Sequence of chain 1.A:
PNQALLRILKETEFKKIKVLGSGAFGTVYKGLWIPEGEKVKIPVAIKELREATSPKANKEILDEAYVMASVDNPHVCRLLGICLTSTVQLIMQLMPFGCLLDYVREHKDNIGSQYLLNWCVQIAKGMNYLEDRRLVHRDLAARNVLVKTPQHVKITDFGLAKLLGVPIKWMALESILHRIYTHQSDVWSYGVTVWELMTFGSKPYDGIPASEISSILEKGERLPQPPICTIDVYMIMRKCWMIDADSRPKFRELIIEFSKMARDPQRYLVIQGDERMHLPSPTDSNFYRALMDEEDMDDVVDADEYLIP

This protein binds this small molecule.
Small molecule (SMILES): Nc1ncnc2c1ncn2[C@@H]1O[C@H](CO[P](=O)(O)O[P](=O)(O)NP(=O)(O)O)[C@@H](O)[C@H]1O

Binding-site contacts:
Ligand atom C5' contacts residue GLY24 of chain 1.A at 3.7 Å.
Ligand atom N1 contacts residue MET98 of chain 1.A at 3.0 Å (h-bond).
Ligand atom PG contacts residue MG1 of chain 1.H at 3.3 Å.
Ligand atom O1G contacts residue GLY26 of chain 1.A at 3.5 Å.
Ligand atom O2G contacts residue MG1 of chain 1.H at 2.0 Å.
Ligand atom O3A contacts residue GLY26 of chain 1.A at 3.1 Å.
Ligand atom N6 contacts residue ALA48 of chain 1.A at 3.5 Å.
Ligand atom N6 contacts residue MET95 of chain 1.A at 3.3 Å (h-bond).
Ligand atom O2G contacts residue ASP160 of chain 1.A at 3.0 Å (salt-bridge).
Ligand atom O1B contacts residue ARG146 of chain 1.A at 3.7 Å.
Ligand atom O3A contacts residue MG1 of chain 1.H at 3.2 Å.
Ligand atom O1G contacts residue MG1 of chain 1.G at 3.6 Å.
Ligand atom PB contacts residue MG1 of chain 1.H at 2.9 Å.
Ligand atom O2G contacts residue ASN147 of chain 1.A at 2.8 Å (h-bond).
Ligand atom O5' contacts residue MG1 of chain 1.H at 3.6 Å.
Ligand atom O3G contacts residue ARG146 of chain 1.A at 2.8 Å (salt-bridge).
Ligand atom O2G contacts residue ASP142 of chain 1.A at 3.6 Å (salt-bridge).
Ligand atom PG contacts residue ASP142 of chain 1.A at 3.5 Å.
Ligand atom C2 contacts residue MET98 of chain 1.A at 3.2 Å (hydrophobic).
Ligand atom O1G contacts residue ALA27 of chain 1.A at 3.0 Å (h-bond).
Ligand atom O2A contacts residue ASP160 of chain 1.A at 2.7 Å (salt-bridge).
Ligand atom O1B contacts residue MG1 of chain 1.H at 1.9 Å.
Ligand atom C2 contacts residue LEU23 of chain 1.A at 3.7 Å (hydrophobic).
Ligand atom N3 contacts residue LEU23 of chain 1.A at 3.5 Å.
Ligand atom N6 contacts residue GLN96 of chain 1.A at 2.9 Å (h-bond).
Ligand atom O4' contacts residue VAL31 of chain 1.A at 3.5 Å.
Ligand atom O3G contacts residue ASP142 of chain 1.A at 2.7 Å (salt-bridge).
Ligand atom O2' contacts residue CYS102 of chain 1.A at 3.5 Å.
Ligand atom C4' contacts residue GLY24 of chain 1.A at 3.6 Å.
Ligand atom O2A contacts residue MG1 of chain 1.H at 2.0 Å.
Ligand atom O1A contacts residue GLY26 of chain 1.A at 3.3 Å (h-bond).
Ligand atom O1B contacts residue ASN147 of chain 1.A at 3.1 Å (h-bond).
Ligand atom PG contacts residue ARG146 of chain 1.A at 3.7 Å.
Ligand atom O1A contacts residue LYS50 of chain 1.A at 3.7 Å.
Ligand atom O1A contacts residue MG1 of chain 1.G at 3.1 Å.
Ligand atom PA contacts residue MG1 of chain 1.H at 3.0 Å.
Ligand atom O3G contacts residue ASN147 of chain 1.A at 3.5 Å (h-bond).
Ligand atom N6 contacts residue LEU149 of chain 1.A at 3.5 Å.
Ligand atom N3B contacts residue ARG146 of chain 1.A at 3.4 Å.
Ligand atom N3B contacts residue MG1 of chain 1.H at 3.6 Å.